Binding-site contacts:
Ligand atom C4 contacts residue ASN234 of chain 1.A at 4.3 Å.
Ligand atom C5 contacts residue ASN234 of chain 1.A at 3.7 Å.
Ligand atom O7 contacts residue ARG103 of chain 1.B at 4.4 Å.
Ligand atom O7 contacts residue ASN234 of chain 1.A at 3.9 Å.
Ligand atom C2 contacts residue ASN234 of chain 1.A at 2.5 Å.
Ligand atom O7 contacts residue ARG30 of chain 1.C at 3.7 Å.
Ligand atom C3 contacts residue ASN234 of chain 1.A at 3.8 Å.
Ligand atom C7 contacts residue ASN234 of chain 1.A at 3.6 Å.
Ligand atom O4 contacts residue ASN93 of chain 1.C at 4.2 Å.
Ligand atom C6 contacts residue ARG30 of chain 1.C at 4.3 Å.
Ligand atom C1 contacts residue ASN234 of chain 1.A at 1.5 Å.
Ligand atom O5 contacts residue ASN234 of chain 1.A at 2.4 Å (h-bond).
Ligand atom N2 contacts residue ASN234 of chain 1.A at 2.9 Å (h-bond).

Sequence of chain 1.A:
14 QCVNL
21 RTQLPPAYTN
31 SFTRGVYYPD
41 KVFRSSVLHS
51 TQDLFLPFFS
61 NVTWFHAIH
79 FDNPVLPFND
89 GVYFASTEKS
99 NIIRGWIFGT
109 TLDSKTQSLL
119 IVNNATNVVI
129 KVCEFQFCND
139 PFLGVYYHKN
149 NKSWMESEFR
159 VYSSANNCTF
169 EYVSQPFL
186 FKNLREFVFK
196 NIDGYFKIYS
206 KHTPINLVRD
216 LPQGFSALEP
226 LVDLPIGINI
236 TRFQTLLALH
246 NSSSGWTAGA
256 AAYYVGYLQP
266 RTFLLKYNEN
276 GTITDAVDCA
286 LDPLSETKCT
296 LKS

Sequence of chain 1.B:
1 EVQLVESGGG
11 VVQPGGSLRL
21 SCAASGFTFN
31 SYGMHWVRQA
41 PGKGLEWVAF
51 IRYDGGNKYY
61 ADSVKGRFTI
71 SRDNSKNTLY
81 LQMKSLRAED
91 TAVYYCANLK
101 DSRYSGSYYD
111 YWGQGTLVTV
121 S

This protein binds this small molecule.
Small molecule (SMILES): CC(=O)N[C@H]1[C@H](O[C@H]2[C@H](O)[C@@H](NC(C)=O)CO[C@@H]2CO)O[C@H](CO)[C@@H](O)[C@@H]1O

Sequence of chain 1.C:
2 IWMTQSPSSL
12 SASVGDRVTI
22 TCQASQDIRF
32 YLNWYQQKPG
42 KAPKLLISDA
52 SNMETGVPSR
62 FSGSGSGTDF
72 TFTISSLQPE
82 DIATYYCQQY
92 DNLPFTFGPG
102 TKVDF